The small molecule below binds the protein below.
Small molecule (SMILES): CC(=O)N[C@@H]1[C@@H](O)[C@H](O)[C@@H](CO)O[C@H]1O

Sequence of chain 1.B:
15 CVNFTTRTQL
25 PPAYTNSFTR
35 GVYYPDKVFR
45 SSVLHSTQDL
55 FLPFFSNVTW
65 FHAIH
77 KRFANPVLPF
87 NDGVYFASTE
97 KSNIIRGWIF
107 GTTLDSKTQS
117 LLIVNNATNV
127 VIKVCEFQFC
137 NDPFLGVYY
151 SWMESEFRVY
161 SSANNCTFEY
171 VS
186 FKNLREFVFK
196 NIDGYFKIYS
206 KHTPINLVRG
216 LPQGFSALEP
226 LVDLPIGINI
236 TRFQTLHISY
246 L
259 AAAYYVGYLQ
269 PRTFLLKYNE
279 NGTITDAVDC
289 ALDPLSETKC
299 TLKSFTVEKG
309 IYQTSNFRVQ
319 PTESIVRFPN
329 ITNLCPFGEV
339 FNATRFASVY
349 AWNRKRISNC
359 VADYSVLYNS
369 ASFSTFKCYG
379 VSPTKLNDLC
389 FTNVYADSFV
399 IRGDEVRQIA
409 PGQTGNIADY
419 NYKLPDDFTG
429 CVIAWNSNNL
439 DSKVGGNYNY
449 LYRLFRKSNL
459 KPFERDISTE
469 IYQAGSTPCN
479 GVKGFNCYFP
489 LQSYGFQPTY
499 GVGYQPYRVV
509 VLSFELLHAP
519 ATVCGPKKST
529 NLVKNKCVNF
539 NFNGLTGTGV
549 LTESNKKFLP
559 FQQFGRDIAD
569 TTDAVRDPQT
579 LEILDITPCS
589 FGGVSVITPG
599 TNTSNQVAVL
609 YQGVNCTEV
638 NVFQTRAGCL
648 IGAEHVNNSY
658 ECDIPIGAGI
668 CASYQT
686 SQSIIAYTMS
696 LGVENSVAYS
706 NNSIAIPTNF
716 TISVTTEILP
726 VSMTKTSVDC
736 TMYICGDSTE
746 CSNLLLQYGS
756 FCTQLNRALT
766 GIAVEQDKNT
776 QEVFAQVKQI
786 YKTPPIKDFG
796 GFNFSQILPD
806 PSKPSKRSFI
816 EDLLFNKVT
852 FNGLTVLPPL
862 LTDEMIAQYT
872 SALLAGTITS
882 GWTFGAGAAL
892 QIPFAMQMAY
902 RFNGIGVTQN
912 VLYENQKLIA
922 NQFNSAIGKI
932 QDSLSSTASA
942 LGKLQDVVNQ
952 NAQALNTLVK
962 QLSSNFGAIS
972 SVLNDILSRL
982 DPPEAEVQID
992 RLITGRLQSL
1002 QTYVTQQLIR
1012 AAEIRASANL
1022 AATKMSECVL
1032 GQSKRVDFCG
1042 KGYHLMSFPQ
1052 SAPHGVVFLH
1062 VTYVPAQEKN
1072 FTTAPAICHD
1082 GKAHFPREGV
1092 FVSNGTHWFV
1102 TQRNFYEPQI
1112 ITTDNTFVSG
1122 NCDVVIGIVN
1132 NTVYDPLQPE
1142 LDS

Binding-site contacts:
Ligand atom O5 contacts residue GLU132 of chain 1.B at 3.6 Å.
Ligand atom C5 contacts residue ASN165 of chain 1.B at 3.7 Å.
Ligand atom O5 contacts residue GLN115 of chain 1.B at 3.2 Å (h-bond).
Ligand atom C1 contacts residue GLN115 of chain 1.B at 3.9 Å.
Ligand atom N2 contacts residue ASN165 of chain 1.B at 2.9 Å (h-bond).
Ligand atom C5 contacts residue GLN115 of chain 1.B at 4.3 Å.
Ligand atom C2 contacts residue GLU132 of chain 1.B at 3.8 Å.
Ligand atom C6 contacts residue GLN115 of chain 1.B at 3.9 Å.
Ligand atom C1 contacts residue ASN165 of chain 1.B at 1.4 Å.
Ligand atom C8 contacts residue ASN165 of chain 1.B at 4.4 Å.
Ligand atom C2 contacts residue ASN165 of chain 1.B at 2.5 Å.
Ligand atom C1 contacts residue GLU132 of chain 1.B at 3.4 Å.
Ligand atom N2 contacts residue GLU132 of chain 1.B at 4.3 Å.
Ligand atom O7 contacts residue ASN165 of chain 1.B at 3.3 Å (h-bond).
Ligand atom O7 contacts residue GLU132 of chain 1.B at 3.3 Å (salt-bridge).
Ligand atom O5 contacts residue THR167 of chain 1.B at 4.0 Å.
Ligand atom O6 contacts residue THR167 of chain 1.B at 4.1 Å.
Ligand atom C7 contacts residue ASN165 of chain 1.B at 3.3 Å.
Ligand atom C4 contacts residue ASN165 of chain 1.B at 4.2 Å.
Ligand atom O5 contacts residue ASN165 of chain 1.B at 2.4 Å (h-bond).
Ligand atom C3 contacts residue ASN165 of chain 1.B at 3.8 Å.
Ligand atom C6 contacts residue THR167 of chain 1.B at 4.0 Å.
Ligand atom C7 contacts residue GLU132 of chain 1.B at 4.1 Å.
Ligand atom C5 contacts residue THR167 of chain 1.B at 4.3 Å.